Sequence of chain 1.A:
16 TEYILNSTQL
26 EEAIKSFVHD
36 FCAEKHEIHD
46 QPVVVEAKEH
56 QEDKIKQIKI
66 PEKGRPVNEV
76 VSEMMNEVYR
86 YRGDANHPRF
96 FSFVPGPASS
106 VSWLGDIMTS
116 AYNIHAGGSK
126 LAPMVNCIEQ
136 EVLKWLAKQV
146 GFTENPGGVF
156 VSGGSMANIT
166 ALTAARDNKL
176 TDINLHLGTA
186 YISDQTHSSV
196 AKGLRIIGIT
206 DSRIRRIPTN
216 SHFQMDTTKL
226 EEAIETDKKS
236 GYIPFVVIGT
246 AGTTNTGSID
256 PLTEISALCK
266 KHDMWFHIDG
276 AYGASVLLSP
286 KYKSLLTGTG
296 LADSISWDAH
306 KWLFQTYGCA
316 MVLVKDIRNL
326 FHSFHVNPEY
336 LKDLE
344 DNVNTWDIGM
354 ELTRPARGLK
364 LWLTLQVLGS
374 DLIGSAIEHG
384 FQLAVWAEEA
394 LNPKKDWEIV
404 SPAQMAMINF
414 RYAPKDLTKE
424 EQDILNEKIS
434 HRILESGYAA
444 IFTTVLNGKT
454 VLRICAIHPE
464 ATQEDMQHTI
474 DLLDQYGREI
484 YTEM

Sequence of chain 1.C:
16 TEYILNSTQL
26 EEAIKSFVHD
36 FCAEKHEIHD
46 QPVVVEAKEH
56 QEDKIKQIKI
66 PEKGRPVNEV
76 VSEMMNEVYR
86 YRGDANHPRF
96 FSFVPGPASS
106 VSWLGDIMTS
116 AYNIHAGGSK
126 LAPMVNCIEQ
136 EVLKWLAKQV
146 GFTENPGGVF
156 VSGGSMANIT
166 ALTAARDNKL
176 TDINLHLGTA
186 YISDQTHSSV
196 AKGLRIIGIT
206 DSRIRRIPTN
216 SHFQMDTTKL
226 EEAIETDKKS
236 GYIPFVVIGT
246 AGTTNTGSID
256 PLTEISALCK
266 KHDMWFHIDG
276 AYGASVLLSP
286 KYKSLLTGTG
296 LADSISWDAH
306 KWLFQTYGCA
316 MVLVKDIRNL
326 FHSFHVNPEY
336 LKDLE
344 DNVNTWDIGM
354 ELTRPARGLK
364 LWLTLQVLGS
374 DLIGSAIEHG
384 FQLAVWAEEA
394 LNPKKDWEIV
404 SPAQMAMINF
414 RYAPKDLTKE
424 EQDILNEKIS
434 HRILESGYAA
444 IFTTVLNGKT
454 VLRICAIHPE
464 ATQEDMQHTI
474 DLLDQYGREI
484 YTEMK

A small-molecule ligand and the protein it binds are described below.
Small molecule (SMILES): Cc1ncc(COP(=O)(O)O)c(/C=C/C(=O)Cc2c[nH]c3ccccc23)c1O

Binding-site contacts:
Ligand atom O11 contacts residue ASP303 of chain 1.C at 2.8 Å (salt-bridge).
Ligand atom P09 contacts residue THR356 of chain 1.A at 3.7 Å.
Ligand atom O11 contacts residue GLY159 of chain 1.C at 3.0 Å (h-bond).
Ligand atom O01 contacts residue THR249 of chain 1.C at 2.3 Å (h-bond).
Ligand atom C18 contacts residue THR356 of chain 1.A at 3.8 Å.
Ligand atom N04 contacts residue ASP274 of chain 1.C at 3.1 Å (salt-bridge).
Ligand atom N20 contacts residue HIS120 of chain 1.A at 3.8 Å.
Ligand atom C03 contacts residue ASP274 of chain 1.C at 3.8 Å.
Ligand atom C02 contacts residue HIS192 of chain 1.C at 3.8 Å.
Ligand atom C15 contacts residue HIS192 of chain 1.C at 3.2 Å.
Ligand atom N20 contacts residue VAL99 of chain 1.C at 3.3 Å (h-bond).
Ligand atom C05 contacts residue SER194 of chain 1.C at 3.7 Å.
Ligand atom O10 contacts residue SER160 of chain 1.C at 2.3 Å (h-bond).
Ligand atom N04 contacts residue ALA276 of chain 1.C at 3.5 Å.
Ligand atom C28 contacts residue THR249 of chain 1.C at 3.4 Å.
Ligand atom C13 contacts residue HIS192 of chain 1.C at 3.8 Å.
Ligand atom O12 contacts residue THR356 of chain 1.A at 2.4 Å (h-bond).
Ligand atom O27 contacts residue THR249 of chain 1.C at 3.5 Å.
Ligand atom C03 contacts residue HIS192 of chain 1.C at 3.7 Å.
Ligand atom C25 contacts residue LEU339 of chain 1.A at 3.8 Å (hydrophobic).
Ligand atom C07 contacts residue SER160 of chain 1.C at 3.6 Å.
Ligand atom O10 contacts residue LEU355 of chain 1.A at 3.8 Å.
Ligand atom C26 contacts residue HIS120 of chain 1.A at 3.8 Å.
Ligand atom C21 contacts residue PHE98 of chain 1.C at 3.7 Å (hydrophobic).
Ligand atom C19 contacts residue VAL99 of chain 1.C at 3.5 Å (hydrophobic).
Ligand atom C24 contacts residue TRP349 of chain 1.A at 3.6 Å (hydrophobic).
Ligand atom C14 contacts residue HIS192 of chain 1.C at 3.7 Å.
Ligand atom C19 contacts residue THR356 of chain 1.A at 3.8 Å.
Ligand atom C26 contacts residue PHE98 of chain 1.C at 3.6 Å (hydrophobic).
Ligand atom N20 contacts residue PHE98 of chain 1.C at 3.8 Å.
Ligand atom C05 contacts residue ALA276 of chain 1.C at 3.6 Å (hydrophobic).
Ligand atom O12 contacts residue LEU355 of chain 1.A at 3.8 Å.
Ligand atom C06 contacts residue HIS192 of chain 1.C at 3.8 Å.
Ligand atom C03 contacts residue THR249 of chain 1.C at 3.6 Å.
Ligand atom P09 contacts residue SER160 of chain 1.C at 3.7 Å.
Ligand atom C21 contacts residue HIS120 of chain 1.A at 3.6 Å.
Ligand atom C28 contacts residue ASP274 of chain 1.C at 3.6 Å.
Ligand atom C02 contacts residue THR249 of chain 1.C at 3.2 Å.
Ligand atom C24 contacts residue LEU339 of chain 1.A at 3.8 Å (hydrophobic).
Ligand atom C14 contacts residue LYS306 of chain 1.C at 3.3 Å.